The small molecule below binds the protein below.
Small molecule (SMILES): CC(=O)N[C@@H]1[C@@H](O)[C@H](O)[C@@H](CO)O[C@H]1O

Sequence of chain 1.B:
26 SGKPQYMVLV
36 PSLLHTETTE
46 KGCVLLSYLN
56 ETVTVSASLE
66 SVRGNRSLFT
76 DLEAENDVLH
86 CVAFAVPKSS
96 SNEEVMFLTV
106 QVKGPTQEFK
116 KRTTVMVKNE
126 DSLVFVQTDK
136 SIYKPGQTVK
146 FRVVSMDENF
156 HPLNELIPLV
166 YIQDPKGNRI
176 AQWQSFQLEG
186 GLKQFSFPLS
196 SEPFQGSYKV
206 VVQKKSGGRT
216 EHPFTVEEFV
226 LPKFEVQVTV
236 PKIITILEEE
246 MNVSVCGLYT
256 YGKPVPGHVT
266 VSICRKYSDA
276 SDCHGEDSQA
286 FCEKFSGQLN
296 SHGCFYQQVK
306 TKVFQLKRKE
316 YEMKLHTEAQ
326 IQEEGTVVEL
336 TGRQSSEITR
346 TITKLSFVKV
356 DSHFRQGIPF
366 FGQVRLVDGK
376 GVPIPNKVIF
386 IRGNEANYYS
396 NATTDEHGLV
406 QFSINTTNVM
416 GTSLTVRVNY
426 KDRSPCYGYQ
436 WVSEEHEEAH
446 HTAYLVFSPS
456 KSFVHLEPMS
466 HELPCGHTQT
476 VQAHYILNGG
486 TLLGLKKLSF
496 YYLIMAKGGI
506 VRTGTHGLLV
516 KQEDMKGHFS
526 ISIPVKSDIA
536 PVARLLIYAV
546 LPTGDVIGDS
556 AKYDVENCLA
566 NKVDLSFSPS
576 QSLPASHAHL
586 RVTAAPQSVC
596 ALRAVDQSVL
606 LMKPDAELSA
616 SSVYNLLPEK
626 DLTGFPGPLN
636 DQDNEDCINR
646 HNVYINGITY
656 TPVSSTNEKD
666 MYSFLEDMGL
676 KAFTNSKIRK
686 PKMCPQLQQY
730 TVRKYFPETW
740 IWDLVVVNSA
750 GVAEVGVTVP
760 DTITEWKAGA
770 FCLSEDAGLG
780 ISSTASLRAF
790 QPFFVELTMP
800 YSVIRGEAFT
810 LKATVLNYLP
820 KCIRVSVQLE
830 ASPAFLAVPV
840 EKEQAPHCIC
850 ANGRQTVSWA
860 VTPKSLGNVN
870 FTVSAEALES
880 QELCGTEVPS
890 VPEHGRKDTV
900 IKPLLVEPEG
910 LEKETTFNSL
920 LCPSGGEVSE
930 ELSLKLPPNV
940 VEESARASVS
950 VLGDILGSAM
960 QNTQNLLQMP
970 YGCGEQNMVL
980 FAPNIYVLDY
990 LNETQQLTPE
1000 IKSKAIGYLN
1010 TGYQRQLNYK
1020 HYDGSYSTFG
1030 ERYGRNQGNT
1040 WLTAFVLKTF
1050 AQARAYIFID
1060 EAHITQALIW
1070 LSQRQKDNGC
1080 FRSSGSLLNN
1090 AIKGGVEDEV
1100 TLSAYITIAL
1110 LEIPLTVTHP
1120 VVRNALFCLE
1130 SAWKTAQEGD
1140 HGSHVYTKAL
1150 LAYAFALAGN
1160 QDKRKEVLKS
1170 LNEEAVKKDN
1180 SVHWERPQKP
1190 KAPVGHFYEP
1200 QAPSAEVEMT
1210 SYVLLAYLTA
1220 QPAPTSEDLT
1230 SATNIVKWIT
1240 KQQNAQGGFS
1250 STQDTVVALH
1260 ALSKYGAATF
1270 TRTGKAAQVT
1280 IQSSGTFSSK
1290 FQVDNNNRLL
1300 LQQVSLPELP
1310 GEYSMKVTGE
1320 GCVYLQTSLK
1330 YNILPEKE

Binding-site contacts:
Ligand atom N2 contacts residue ASN70 of chain 1.B at 3.1 Å (h-bond).
Ligand atom C4 contacts residue ASN70 of chain 1.B at 4.1 Å.
Ligand atom C3 contacts residue ASN70 of chain 1.B at 3.8 Å.
Ligand atom C8 contacts residue ASN70 of chain 1.B at 4.2 Å.
Ligand atom O5 contacts residue ASN70 of chain 1.B at 2.2 Å (h-bond).
Ligand atom C5 contacts residue ASN70 of chain 1.B at 3.6 Å.
Ligand atom O7 contacts residue ASN70 of chain 1.B at 3.8 Å.
Ligand atom C7 contacts residue ASN70 of chain 1.B at 3.5 Å.
Ligand atom C1 contacts residue ASN70 of chain 1.B at 1.4 Å.
Ligand atom C2 contacts residue ASN70 of chain 1.B at 2.5 Å.